Sequence of chain 1.E:
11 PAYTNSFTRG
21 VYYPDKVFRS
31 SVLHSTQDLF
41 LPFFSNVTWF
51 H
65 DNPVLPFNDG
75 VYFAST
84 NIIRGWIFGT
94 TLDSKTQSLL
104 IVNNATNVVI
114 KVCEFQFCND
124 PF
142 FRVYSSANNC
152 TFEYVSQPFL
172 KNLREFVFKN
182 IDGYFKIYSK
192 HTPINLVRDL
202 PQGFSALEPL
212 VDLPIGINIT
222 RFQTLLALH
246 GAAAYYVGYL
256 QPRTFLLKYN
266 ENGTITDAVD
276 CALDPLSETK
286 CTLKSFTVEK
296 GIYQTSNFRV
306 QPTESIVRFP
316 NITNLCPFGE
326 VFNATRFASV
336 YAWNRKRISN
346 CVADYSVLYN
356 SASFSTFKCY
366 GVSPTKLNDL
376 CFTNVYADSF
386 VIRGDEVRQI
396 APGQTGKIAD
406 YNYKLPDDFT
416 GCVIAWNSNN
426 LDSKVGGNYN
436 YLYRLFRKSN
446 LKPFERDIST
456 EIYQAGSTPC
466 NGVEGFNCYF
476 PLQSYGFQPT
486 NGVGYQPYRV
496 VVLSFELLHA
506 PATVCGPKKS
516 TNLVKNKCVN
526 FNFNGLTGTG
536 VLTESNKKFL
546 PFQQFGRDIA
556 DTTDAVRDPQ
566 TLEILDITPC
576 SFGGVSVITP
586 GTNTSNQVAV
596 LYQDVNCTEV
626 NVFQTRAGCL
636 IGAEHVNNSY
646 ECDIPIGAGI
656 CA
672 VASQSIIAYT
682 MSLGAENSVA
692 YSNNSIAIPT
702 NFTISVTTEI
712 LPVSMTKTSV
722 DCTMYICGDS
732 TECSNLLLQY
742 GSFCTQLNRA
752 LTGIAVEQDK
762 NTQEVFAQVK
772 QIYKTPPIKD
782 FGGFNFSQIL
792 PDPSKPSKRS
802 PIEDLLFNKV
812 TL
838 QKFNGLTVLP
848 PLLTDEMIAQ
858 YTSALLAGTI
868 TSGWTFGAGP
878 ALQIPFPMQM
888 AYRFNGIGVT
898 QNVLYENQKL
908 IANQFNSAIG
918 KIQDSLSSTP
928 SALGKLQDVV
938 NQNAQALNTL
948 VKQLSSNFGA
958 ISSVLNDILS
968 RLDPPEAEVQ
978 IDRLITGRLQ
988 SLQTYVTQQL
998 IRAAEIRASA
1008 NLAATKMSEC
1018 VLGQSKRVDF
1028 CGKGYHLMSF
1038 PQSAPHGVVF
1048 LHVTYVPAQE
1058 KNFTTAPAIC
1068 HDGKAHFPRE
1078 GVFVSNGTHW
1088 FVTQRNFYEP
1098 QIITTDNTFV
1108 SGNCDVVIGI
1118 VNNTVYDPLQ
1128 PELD

The small molecule below binds the protein below.
Small molecule (SMILES): CC(=O)N[C@@H]1[C@@H](O)[C@H](O)[C@@H](CO)O[C@H]1O

Binding-site contacts:
Ligand atom C7 contacts residue ASN1119 of chain 1.E at 3.8 Å.
Ligand atom C5 contacts residue ASN1119 of chain 1.E at 3.7 Å.
Ligand atom C4 contacts residue ASN1119 of chain 1.E at 4.2 Å.
Ligand atom C1 contacts residue ASN1119 of chain 1.E at 1.4 Å.
Ligand atom N2 contacts residue ASN1119 of chain 1.E at 2.9 Å (h-bond).
Ligand atom C3 contacts residue ASN1119 of chain 1.E at 3.8 Å.
Ligand atom O5 contacts residue ASN1119 of chain 1.E at 2.4 Å (h-bond).
Ligand atom O7 contacts residue ASN1119 of chain 1.E at 4.2 Å.
Ligand atom C2 contacts residue ASN1119 of chain 1.E at 2.5 Å.